Binding-site contacts:
Ligand atom C3 contacts residue ASN23 of chain 1.A at 3.9 Å.
Ligand atom O7 contacts residue ASN23 of chain 1.A at 3.9 Å.
Ligand atom C7 contacts residue ASN23 of chain 1.A at 3.8 Å.
Ligand atom C5 contacts residue ASN23 of chain 1.A at 3.6 Å.
Ligand atom C1 contacts residue ASN23 of chain 1.A at 1.4 Å.
Ligand atom O5 contacts residue ASN23 of chain 1.A at 2.3 Å (h-bond).
Ligand atom C4 contacts residue ASN23 of chain 1.A at 4.3 Å.
Ligand atom C6 contacts residue GLN15 of chain 1.A at 4.5 Å.
Ligand atom C2 contacts residue ASN23 of chain 1.A at 2.6 Å.
Ligand atom N2 contacts residue ASN23 of chain 1.A at 3.2 Å (h-bond).
Ligand atom C1 contacts residue GLN15 of chain 1.A at 4.3 Å.
Ligand atom O5 contacts residue GLN15 of chain 1.A at 3.6 Å (h-bond).
Ligand atom O6 contacts residue ASN23 of chain 1.A at 4.0 Å.
Ligand atom O6 contacts residue GLN15 of chain 1.A at 3.9 Å.

Sequence of chain 1.A:
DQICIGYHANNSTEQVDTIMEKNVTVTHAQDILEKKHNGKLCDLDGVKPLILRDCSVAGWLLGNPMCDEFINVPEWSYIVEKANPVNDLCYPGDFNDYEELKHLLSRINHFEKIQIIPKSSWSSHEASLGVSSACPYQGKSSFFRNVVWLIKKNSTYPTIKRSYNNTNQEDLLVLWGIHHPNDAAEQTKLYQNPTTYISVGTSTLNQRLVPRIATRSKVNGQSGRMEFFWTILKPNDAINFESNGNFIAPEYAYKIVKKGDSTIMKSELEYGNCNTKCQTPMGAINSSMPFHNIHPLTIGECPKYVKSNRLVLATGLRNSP

A protein and the small-molecule ligand that binds it are described below.
Small molecule (SMILES): CC(=O)N[C@H]1[C@H](O[C@H]2[C@H](O)[C@@H](NC(C)=O)CO[C@@H]2CO)O[C@H](CO)[C@@H](O)[C@@H]1O